A protein and the small-molecule ligand that binds it are described below.
Small molecule (SMILES): CC(=O)N[C@H]1[C@H](O[C@@H]2[C@@H](O[C@@H]3[C@H](O)[C@H](O[C@H]4[C@H](O)[C@@H](NC(C)=O)[C@H](O[C@H]5[C@H](O)[C@@H](NC(C)=O)CO[C@@H]5CO)O[C@@H]4CO)O[C@H](CO[C@H]4O[C@H](CO)[C@@H](O)[C@H](O)[C@@H]4O[C@@H]4O[C@H](CO)[C@@H](O)[C@H](O)[C@H]4NC(C)=O)[C@H]3O)O[C@H](CO)[C@@H](O)[C@@H]2O)O[C@H](CO)[C@@H](O[C@@H]2O[C@H](CO)[C@@H](O)[C@H](O)[C@@H]2O)[C@@H]1O

Sequence of chain 1.A:
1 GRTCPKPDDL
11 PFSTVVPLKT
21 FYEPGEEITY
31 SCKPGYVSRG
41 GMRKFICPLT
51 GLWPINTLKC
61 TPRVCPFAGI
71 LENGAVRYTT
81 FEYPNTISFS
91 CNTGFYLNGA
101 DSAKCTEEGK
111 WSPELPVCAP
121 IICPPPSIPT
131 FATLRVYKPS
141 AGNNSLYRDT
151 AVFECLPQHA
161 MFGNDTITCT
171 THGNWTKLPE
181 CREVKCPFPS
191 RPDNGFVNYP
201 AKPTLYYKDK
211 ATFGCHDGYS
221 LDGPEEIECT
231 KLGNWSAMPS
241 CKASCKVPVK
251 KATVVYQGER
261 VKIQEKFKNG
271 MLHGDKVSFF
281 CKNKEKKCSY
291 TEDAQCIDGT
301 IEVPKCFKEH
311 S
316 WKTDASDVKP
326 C

Binding-site contacts:
Ligand atom C4 contacts residue ASN174 of chain 1.A at 4.2 Å.
Ligand atom O5 contacts residue ASN174 of chain 1.A at 2.3 Å (h-bond).
Ligand atom C7 contacts residue TRP175 of chain 1.A at 4.2 Å (hydrophobic).
Ligand atom C5 contacts residue HIS172 of chain 1.A at 3.9 Å.
Ligand atom O7 contacts residue HIS172 of chain 1.A at 3.7 Å.
Ligand atom N2 contacts residue ASN174 of chain 1.A at 2.8 Å (h-bond).
Ligand atom C1 contacts residue ASN174 of chain 1.A at 1.4 Å.
Ligand atom O7 contacts residue ASN174 of chain 1.A at 3.8 Å.
Ligand atom C3 contacts residue ASN174 of chain 1.A at 3.7 Å.
Ligand atom C6 contacts residue HIS172 of chain 1.A at 4.2 Å.
Ligand atom C8 contacts residue HIS172 of chain 1.A at 4.2 Å.
Ligand atom O5 contacts residue HIS172 of chain 1.A at 3.8 Å.
Ligand atom C8 contacts residue TRP175 of chain 1.A at 3.4 Å (hydrophobic).
Ligand atom C1 contacts residue HIS172 of chain 1.A at 3.9 Å.
Ligand atom C7 contacts residue HIS172 of chain 1.A at 4.3 Å.
Ligand atom C7 contacts residue ASN174 of chain 1.A at 3.5 Å.
Ligand atom C2 contacts residue ASN174 of chain 1.A at 2.4 Å.
Ligand atom C5 contacts residue ASN174 of chain 1.A at 3.6 Å.